This small molecule binds to this protein.
Small molecule (SMILES): CCOC(=O)/C(=N\O)C(C)=O

Sequence of chain 1.A:
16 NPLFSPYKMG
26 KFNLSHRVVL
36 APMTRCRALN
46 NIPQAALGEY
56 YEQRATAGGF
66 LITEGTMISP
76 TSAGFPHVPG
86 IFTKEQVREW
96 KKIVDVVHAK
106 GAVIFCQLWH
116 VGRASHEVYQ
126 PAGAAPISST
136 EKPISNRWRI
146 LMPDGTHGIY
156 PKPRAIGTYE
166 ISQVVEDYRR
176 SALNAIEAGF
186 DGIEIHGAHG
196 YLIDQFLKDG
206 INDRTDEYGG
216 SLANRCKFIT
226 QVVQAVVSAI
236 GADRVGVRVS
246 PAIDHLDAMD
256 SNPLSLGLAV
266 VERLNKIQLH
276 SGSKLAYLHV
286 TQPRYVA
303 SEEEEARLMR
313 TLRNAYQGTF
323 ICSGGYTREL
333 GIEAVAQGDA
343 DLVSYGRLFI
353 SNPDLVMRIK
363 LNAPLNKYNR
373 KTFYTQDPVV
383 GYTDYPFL

Binding-site contacts:
Ligand atom O4 contacts residue TYR290 of chain 1.A at 3.7 Å.
Ligand atom C4 contacts residue HIS194 of chain 1.A at 3.7 Å.
Ligand atom C5 contacts residue TYR290 of chain 1.A at 4.0 Å (hydrophobic).
Ligand atom N1 contacts residue TYR196 of chain 1.A at 3.4 Å.
Ligand atom C2 contacts residue TYR376 of chain 1.A at 4.0 Å (hydrophobic).
Ligand atom C6 contacts residue ALA292 of chain 1.A at 3.9 Å (hydrophobic).
Ligand atom C2 contacts residue TYR196 of chain 1.A at 3.9 Å (hydrophobic).
Ligand atom O4 contacts residue FMN1 of chain 1.C at 3.0 Å (h-bond).
Ligand atom C6 contacts residue VAL291 of chain 1.A at 4.1 Å (hydrophobic).
Ligand atom C2 contacts residue PHE80 of chain 1.A at 4.5 Å (hydrophobic).
Ligand atom C1 contacts residue PHE80 of chain 1.A at 3.6 Å (hydrophobic).
Ligand atom C4 contacts residue HIS250 of chain 1.A at 4.3 Å.
Ligand atom C3 contacts residue FMN1 of chain 1.C at 3.8 Å.
Ligand atom O2 contacts residue TYR376 of chain 1.A at 3.2 Å (h-bond).
Ligand atom C3 contacts residue HIS194 of chain 1.A at 4.3 Å.
Ligand atom N1 contacts residue HIS194 of chain 1.A at 4.0 Å.
Ligand atom C3 contacts residue HIS250 of chain 1.A at 4.5 Å.
Ligand atom O1 contacts residue HIS250 of chain 1.A at 3.4 Å (h-bond).
Ligand atom C6 contacts residue HIS250 of chain 1.A at 3.8 Å.
Ligand atom O3 contacts residue FMN1 of chain 1.C at 3.6 Å (h-bond).
Ligand atom C5 contacts residue HIS250 of chain 1.A at 4.0 Å.
Ligand atom C1 contacts residue TYR376 of chain 1.A at 4.1 Å (hydrophobic).
Ligand atom N1 contacts residue HIS191 of chain 1.A at 4.2 Å.
Ligand atom O3 contacts residue HIS194 of chain 1.A at 2.8 Å (h-bond).
Ligand atom O4 contacts residue HIS194 of chain 1.A at 4.1 Å.
Ligand atom C1 contacts residue TYR196 of chain 1.A at 3.9 Å (hydrophobic).
Ligand atom O1 contacts residue HIS194 of chain 1.A at 3.4 Å (h-bond).
Ligand atom C4 contacts residue FMN1 of chain 1.C at 3.8 Å.
Ligand atom C1 contacts residue FMN1 of chain 1.C at 3.6 Å.
Ligand atom O3 contacts residue TYR196 of chain 1.A at 3.1 Å.
Ligand atom C6 contacts residue TYR290 of chain 1.A at 3.5 Å (hydrophobic).
Ligand atom N1 contacts residue FMN1 of chain 1.C at 3.5 Å.
Ligand atom C3 contacts residue TYR196 of chain 1.A at 3.7 Å (hydrophobic).
Ligand atom C1 contacts residue THR39 of chain 1.A at 4.0 Å.
Ligand atom C2 contacts residue FMN1 of chain 1.C at 3.8 Å.
Ligand atom C1 contacts residue TRP114 of chain 1.A at 4.2 Å (hydrophobic).
Ligand atom O3 contacts residue HIS191 of chain 1.A at 3.0 Å (h-bond).
Ligand atom C5 contacts residue HIS194 of chain 1.A at 3.3 Å.
Ligand atom O2 contacts residue FMN1 of chain 1.C at 4.2 Å.